A small-molecule ligand and the protein it binds are described below.
Small molecule (SMILES): CC(=O)N[C@@H]1[C@@H](O)[C@H](O)[C@@H](CO)O[C@H]1O

Sequence of chain 1.C:
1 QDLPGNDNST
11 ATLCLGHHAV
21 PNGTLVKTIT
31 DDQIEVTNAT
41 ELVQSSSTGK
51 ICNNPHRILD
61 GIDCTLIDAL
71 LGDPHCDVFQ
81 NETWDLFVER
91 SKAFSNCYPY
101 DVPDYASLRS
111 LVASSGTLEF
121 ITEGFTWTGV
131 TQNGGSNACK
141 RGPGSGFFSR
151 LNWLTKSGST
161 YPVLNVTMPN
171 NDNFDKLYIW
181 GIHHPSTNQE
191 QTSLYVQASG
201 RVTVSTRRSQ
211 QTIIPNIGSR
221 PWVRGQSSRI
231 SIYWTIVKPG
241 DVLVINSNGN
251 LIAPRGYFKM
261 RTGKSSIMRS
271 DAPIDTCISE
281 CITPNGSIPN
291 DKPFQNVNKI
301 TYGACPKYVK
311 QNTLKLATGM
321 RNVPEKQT

Binding-site contacts:
Ligand atom O6 contacts residue ASN285 of chain 1.C at 4.5 Å.
Ligand atom C5 contacts residue ASN285 of chain 1.C at 3.6 Å.
Ligand atom C3 contacts residue ASN285 of chain 1.C at 3.7 Å.
Ligand atom C8 contacts residue VAL297 of chain 1.C at 4.1 Å (hydrophobic).
Ligand atom C1 contacts residue VAL297 of chain 1.C at 3.5 Å (hydrophobic).
Ligand atom O5 contacts residue ASN285 of chain 1.C at 2.3 Å (h-bond).
Ligand atom C2 contacts residue VAL297 of chain 1.C at 3.9 Å (hydrophobic).
Ligand atom C7 contacts residue VAL297 of chain 1.C at 4.2 Å (hydrophobic).
Ligand atom C4 contacts residue ASN285 of chain 1.C at 4.1 Å.
Ligand atom C1 contacts residue ASN285 of chain 1.C at 1.4 Å.
Ligand atom C7 contacts residue ASN285 of chain 1.C at 3.1 Å.
Ligand atom O5 contacts residue ASN298 of chain 1.C at 3.6 Å.
Ligand atom C5 contacts residue ASN298 of chain 1.C at 3.8 Å.
Ligand atom O5 contacts residue VAL297 of chain 1.C at 4.4 Å.
Ligand atom C1 contacts residue ASN298 of chain 1.C at 4.1 Å.
Ligand atom O7 contacts residue ASN285 of chain 1.C at 2.8 Å (h-bond).
Ligand atom C8 contacts residue SER46 of chain 1.C at 4.5 Å.
Ligand atom C2 contacts residue ASN285 of chain 1.C at 2.4 Å.
Ligand atom N2 contacts residue ASN285 of chain 1.C at 3.0 Å (h-bond).
Ligand atom C8 contacts residue ASN285 of chain 1.C at 4.4 Å.
Ligand atom C8 contacts residue SER45 of chain 1.C at 3.5 Å.
Ligand atom N2 contacts residue VAL297 of chain 1.C at 3.4 Å (h-bond).
Ligand atom C3 contacts residue VAL297 of chain 1.C at 4.2 Å (hydrophobic).
Ligand atom C6 contacts residue ASN298 of chain 1.C at 4.0 Å.